Binding-site contacts:
Ligand atom C6 contacts residue SER107 of chain 1.A at 3.7 Å.
Ligand atom C4 contacts residue SER110 of chain 1.A at 3.6 Å.
Ligand atom C21 contacts residue LEU141 of chain 1.A at 3.7 Å (hydrophobic).
Ligand atom C26 contacts residue HIS137 of chain 1.A at 3.6 Å.
Ligand atom O1 contacts residue SER69 of chain 1.A at 2.7 Å (h-bond).
Ligand atom C21 contacts residue VAL132 of chain 1.A at 3.9 Å (hydrophobic).
Ligand atom C10 contacts residue SER107 of chain 1.A at 4.0 Å.
Ligand atom O26 contacts residue HIS137 of chain 1.A at 2.7 Å (h-bond).
Ligand atom C23 contacts residue ILE100 of chain 1.A at 3.5 Å (hydrophobic).
Ligand atom C1 contacts residue SER69 of chain 1.A at 3.8 Å.
Ligand atom C23 contacts residue VAL66 of chain 1.A at 3.8 Å (hydrophobic).
Ligand atom C4 contacts residue CYS120 of chain 1.A at 3.6 Å (hydrophobic).
Ligand atom C5 contacts residue LEU65 of chain 1.A at 4.0 Å (hydrophobic).
Ligand atom O22 contacts residue HIS137 of chain 1.A at 3.4 Å (h-bond).
Ligand atom C3 contacts residue SER110 of chain 1.A at 3.6 Å.
Ligand atom O3 contacts residue SER110 of chain 1.A at 2.8 Å (h-bond).
Ligand atom O3 contacts residue TYR26 of chain 1.A at 2.9 Å (h-bond).
Ligand atom C3 contacts residue TYR30 of chain 1.A at 3.9 Å (hydrophobic).
Ligand atom O3 contacts residue SER107 of chain 1.A at 3.4 Å.
Ligand atom C27 contacts residue LEU59 of chain 1.A at 3.8 Å (hydrophobic).
Ligand atom C18 contacts residue VAL66 of chain 1.A at 3.7 Å (hydrophobic).
Ligand atom O1 contacts residue ARG106 of chain 1.A at 3.0 Å (salt-bridge).
Ligand atom C25 contacts residue HIS137 of chain 1.A at 3.8 Å.
Ligand atom C1 contacts residue ARG106 of chain 1.A at 3.9 Å.
Ligand atom C7 contacts residue SER107 of chain 1.A at 3.5 Å.
Ligand atom O26 contacts residue HIS229 of chain 1.A at 2.9 Å (h-bond).
Ligand atom C3 contacts residue TYR26 of chain 1.A at 3.7 Å (hydrophobic).
Ligand atom C10 contacts residue SER69 of chain 1.A at 3.9 Å.
Ligand atom C25 contacts residue HIS229 of chain 1.A at 3.6 Å.
Ligand atom C27 contacts residue HIS137 of chain 1.A at 3.7 Å.
Ligand atom C12 contacts residue VAL132 of chain 1.A at 3.7 Å (hydrophobic).
Ligand atom C9 contacts residue TRP118 of chain 1.A at 3.5 Å (hydrophobic).
Ligand atom C19 contacts residue SER69 of chain 1.A at 3.5 Å.
Ligand atom C5 contacts residue SER107 of chain 1.A at 3.9 Å.
Ligand atom C2 contacts residue TYR26 of chain 1.A at 3.9 Å (hydrophobic).
Ligand atom C24 contacts residue ILE100 of chain 1.A at 3.6 Å (hydrophobic).
Ligand atom C24 contacts residue VAL66 of chain 1.A at 3.5 Å (hydrophobic).
Ligand atom C26 contacts residue HIS229 of chain 1.A at 3.7 Å.
Ligand atom C24 contacts residue HIS229 of chain 1.A at 3.5 Å.
Ligand atom C15 contacts residue ILE103 of chain 1.A at 3.7 Å (hydrophobic).

Sequence of chain 1.A:
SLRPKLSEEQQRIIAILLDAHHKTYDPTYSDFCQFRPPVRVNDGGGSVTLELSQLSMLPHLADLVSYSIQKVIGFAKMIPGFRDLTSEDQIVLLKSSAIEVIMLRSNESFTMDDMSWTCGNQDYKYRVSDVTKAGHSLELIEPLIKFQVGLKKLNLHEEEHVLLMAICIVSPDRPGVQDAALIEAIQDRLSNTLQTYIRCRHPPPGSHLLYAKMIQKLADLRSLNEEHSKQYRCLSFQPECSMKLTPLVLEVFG

The protein below binds the small molecule below.
Small molecule (SMILES): C=C1/C(=C\C=C2/CCC[C@]3(C)[C@@H]([C@H](C)c4ccc(C(C)(C)O)o4)CC[C@@H]23)C[C@@H](O)C[C@@H]1O